Binding-site contacts:
Ligand atom CE2 contacts residue GLN44 of chain 1.C at 3.9 Å.
Ligand atom CD1 contacts residue THR46 of chain 1.C at 3.8 Å.
Ligand atom CZ3 contacts residue HIS31 of chain 1.C at 4.0 Å.
Ligand atom CH2 contacts residue ILE19 of chain 1.C at 4.0 Å (hydrophobic).
Ligand atom OXT contacts residue GLY24 of chain 1.B at 3.9 Å.
Ligand atom O contacts residue GLY24 of chain 1.B at 3.0 Å (h-bond).
Ligand atom N contacts residue THR27 of chain 1.B at 2.7 Å (h-bond).
Ligand atom OXT contacts residue THR49 of chain 1.C at 2.9 Å (h-bond).
Ligand atom CA contacts residue THR22 of chain 1.B at 3.8 Å.
Ligand atom CZ2 contacts residue ILE52 of chain 1.C at 3.9 Å (hydrophobic).
Ligand atom OXT contacts residue THR46 of chain 1.C at 2.6 Å (h-bond).
Ligand atom CZ2 contacts residue THR49 of chain 1.C at 3.9 Å.
Ligand atom O contacts residue ARG23 of chain 1.B at 3.5 Å.
Ligand atom CH2 contacts residue GLY20 of chain 1.C at 3.5 Å.
Ligand atom OXT contacts residue HIS48 of chain 1.C at 3.7 Å.
Ligand atom O contacts residue THR22 of chain 1.B at 4.0 Å.
Ligand atom CD2 contacts residue THR49 of chain 1.C at 4.0 Å.
Ligand atom C contacts residue GLY24 of chain 1.B at 3.3 Å.
Ligand atom CD1 contacts residue SER50 of chain 1.B at 3.5 Å.
Ligand atom NE1 contacts residue ALA43 of chain 1.C at 3.9 Å.
Ligand atom CA contacts residue GLY24 of chain 1.B at 3.5 Å.
Ligand atom CA contacts residue THR27 of chain 1.B at 3.2 Å.
Ligand atom CG contacts residue SER50 of chain 1.B at 3.8 Å.
Ligand atom CZ2 contacts residue ALA43 of chain 1.C at 4.0 Å (hydrophobic).
Ligand atom CD1 contacts residue GLN44 of chain 1.C at 3.4 Å.
Ligand atom N contacts residue ASP26 of chain 1.B at 3.1 Å (salt-bridge).
Ligand atom O contacts residue THR46 of chain 1.C at 3.7 Å.
Ligand atom N contacts residue THR22 of chain 1.B at 2.8 Å (h-bond).
Ligand atom CB contacts residue THR22 of chain 1.B at 3.7 Å.
Ligand atom CB contacts residue SER50 of chain 1.B at 3.2 Å.
Ligand atom CE3 contacts residue HIS30 of chain 1.C at 3.9 Å.
Ligand atom N contacts residue GLY24 of chain 1.B at 2.8 Å (h-bond).
Ligand atom O contacts residue SER50 of chain 1.B at 3.0 Å (h-bond).
Ligand atom NE1 contacts residue GLN44 of chain 1.C at 2.7 Å (h-bond).
Ligand atom C contacts residue SER50 of chain 1.B at 3.6 Å.
Ligand atom CA contacts residue SER50 of chain 1.B at 3.8 Å.
Ligand atom C contacts residue THR49 of chain 1.C at 3.9 Å.
Ligand atom CB contacts residue THR27 of chain 1.B at 3.6 Å.
Ligand atom C contacts residue THR46 of chain 1.C at 3.5 Å.
Ligand atom CZ3 contacts residue GLY20 of chain 1.C at 3.6 Å.

Sequence of chain 1.C:
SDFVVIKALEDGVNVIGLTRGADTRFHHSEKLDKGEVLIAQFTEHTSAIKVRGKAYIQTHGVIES

This protein binds this small molecule.
Small molecule (SMILES): N[C@@H](Cc1c[nH]c2ccccc12)C(=O)O

Sequence of chain 1.B:
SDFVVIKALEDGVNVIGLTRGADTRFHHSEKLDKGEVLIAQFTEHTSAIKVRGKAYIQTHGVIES